Sequence of chain 2.A:
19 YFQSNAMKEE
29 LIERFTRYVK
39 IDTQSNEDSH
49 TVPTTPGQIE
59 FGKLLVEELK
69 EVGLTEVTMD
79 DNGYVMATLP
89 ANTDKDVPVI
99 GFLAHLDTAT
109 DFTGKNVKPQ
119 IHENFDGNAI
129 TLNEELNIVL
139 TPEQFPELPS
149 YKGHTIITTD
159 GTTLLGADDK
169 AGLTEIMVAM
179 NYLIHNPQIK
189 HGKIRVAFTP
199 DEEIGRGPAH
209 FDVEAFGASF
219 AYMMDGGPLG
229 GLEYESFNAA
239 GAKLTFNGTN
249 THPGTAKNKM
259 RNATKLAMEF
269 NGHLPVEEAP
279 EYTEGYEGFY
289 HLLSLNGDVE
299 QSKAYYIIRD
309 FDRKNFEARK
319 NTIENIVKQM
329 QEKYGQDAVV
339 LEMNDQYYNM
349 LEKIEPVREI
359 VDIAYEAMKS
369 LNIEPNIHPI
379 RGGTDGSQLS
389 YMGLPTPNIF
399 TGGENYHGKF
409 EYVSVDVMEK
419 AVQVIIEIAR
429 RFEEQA

A protein and the small-molecule ligand that binds it are described below.
Small molecule (SMILES): OC[C@H]1O[C@@](CO)(O[C@H]2O[C@H](CO)[C@@H](O)[C@H](O)[C@H]2O)[C@@H](O)[C@@H]1O

Binding-site contacts:
Ligand atom O2 contacts residue ASP310 of chain 2.A at 3.8 Å.
Ligand atom C4 contacts residue GLU353 of chain 2.A at 3.3 Å.
Ligand atom C6 contacts residue GLU353 of chain 2.A at 4.4 Å.
Ligand atom O3 contacts residue ASP310 of chain 2.A at 2.4 Å (salt-bridge).
Ligand atom O3 contacts residue LEU349 of chain 2.A at 3.5 Å.
Ligand atom O1 contacts residue ASP310 of chain 2.A at 4.1 Å.
Ligand atom O6 contacts residue GLU353 of chain 2.A at 4.0 Å.
Ligand atom O4 contacts residue LYS312 of chain 2.A at 3.4 Å.
Ligand atom C2 contacts residue ASP310 of chain 2.A at 3.7 Å.
Ligand atom C3 contacts residue ASP310 of chain 2.A at 3.3 Å.
Ligand atom O3 contacts residue GLU353 of chain 2.A at 2.8 Å (salt-bridge).
Ligand atom O3 contacts residue LYS312 of chain 2.A at 3.8 Å.
Ligand atom C3 contacts residue LYS312 of chain 2.A at 4.1 Å.
Ligand atom C3 contacts residue GLU353 of chain 2.A at 3.6 Å.
Ligand atom O4 contacts residue GLU353 of chain 2.A at 2.6 Å (salt-bridge).
Ligand atom C5 contacts residue GLU353 of chain 2.A at 4.5 Å.
Ligand atom C1 contacts residue ASP310 of chain 2.A at 3.6 Å.
Ligand atom O3 contacts residue ARG311 of chain 2.A at 3.9 Å.
Ligand atom C4 contacts residue LYS312 of chain 2.A at 4.3 Å.